Binding-site contacts:
Ligand atom N2 contacts residue ASN359 of chain 1.A at 2.9 Å (h-bond).
Ligand atom N2 contacts residue GLY324 of chain 1.A at 3.0 Å (h-bond).
Ligand atom N2 contacts residue THR358 of chain 1.A at 4.1 Å.
Ligand atom C7 contacts residue THR325 of chain 1.A at 3.8 Å.
Ligand atom C8 contacts residue THR358 of chain 1.A at 3.8 Å.
Ligand atom C2 contacts residue ASN359 of chain 1.A at 2.4 Å.
Ligand atom C8 contacts residue THR325 of chain 1.A at 3.5 Å.
Ligand atom C1 contacts residue SER323 of chain 1.A at 4.4 Å.
Ligand atom C7 contacts residue GLY324 of chain 1.A at 4.1 Å.
Ligand atom C1 contacts residue ASN359 of chain 1.A at 1.4 Å.
Ligand atom N2 contacts residue THR325 of chain 1.A at 3.7 Å.
Ligand atom C5 contacts residue ASN359 of chain 1.A at 3.7 Å.
Ligand atom C2 contacts residue GLY324 of chain 1.A at 3.5 Å.
Ligand atom C3 contacts residue ASN359 of chain 1.A at 3.8 Å.
Ligand atom O5 contacts residue ASN359 of chain 1.A at 2.3 Å (h-bond).
Ligand atom C3 contacts residue THR325 of chain 1.A at 4.2 Å.
Ligand atom C8 contacts residue SER327 of chain 1.A at 3.5 Å.
Ligand atom O3 contacts residue GLY324 of chain 1.A at 4.3 Å.
Ligand atom C7 contacts residue THR358 of chain 1.A at 4.4 Å.
Ligand atom C7 contacts residue ASN359 of chain 1.A at 3.7 Å.
Ligand atom O7 contacts residue ASN359 of chain 1.A at 4.1 Å.
Ligand atom O3 contacts residue THR325 of chain 1.A at 3.6 Å.
Ligand atom O5 contacts residue SER323 of chain 1.A at 4.5 Å.
Ligand atom C1 contacts residue GLY324 of chain 1.A at 3.4 Å.
Ligand atom O5 contacts residue GLY324 of chain 1.A at 4.5 Å.
Ligand atom C8 contacts residue GLY324 of chain 1.A at 4.3 Å.
Ligand atom C4 contacts residue ASN359 of chain 1.A at 4.2 Å.
Ligand atom C3 contacts residue GLY324 of chain 1.A at 3.5 Å.
Ligand atom C8 contacts residue GLU326 of chain 1.A at 3.9 Å.

Sequence of chain 1.A:
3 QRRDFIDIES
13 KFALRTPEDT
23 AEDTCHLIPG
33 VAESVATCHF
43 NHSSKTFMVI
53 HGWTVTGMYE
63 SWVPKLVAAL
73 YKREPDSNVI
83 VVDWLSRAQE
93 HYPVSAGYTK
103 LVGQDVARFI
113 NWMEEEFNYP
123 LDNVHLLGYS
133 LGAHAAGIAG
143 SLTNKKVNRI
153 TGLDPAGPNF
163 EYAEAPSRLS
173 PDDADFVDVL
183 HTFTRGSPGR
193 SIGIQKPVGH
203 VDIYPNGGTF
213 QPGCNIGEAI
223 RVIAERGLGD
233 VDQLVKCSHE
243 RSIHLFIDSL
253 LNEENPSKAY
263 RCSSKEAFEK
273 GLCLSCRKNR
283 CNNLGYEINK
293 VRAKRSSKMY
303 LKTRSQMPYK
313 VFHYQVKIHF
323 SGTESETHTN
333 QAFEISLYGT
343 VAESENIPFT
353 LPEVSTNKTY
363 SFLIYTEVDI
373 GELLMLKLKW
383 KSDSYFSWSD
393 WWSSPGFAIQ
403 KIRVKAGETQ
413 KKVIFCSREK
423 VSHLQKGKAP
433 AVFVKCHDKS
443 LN

A small-molecule ligand and the protein it binds are described below.
Small molecule (SMILES): CC(=O)N[C@@H]1[C@@H](O)[C@H](O)[C@@H](CO)O[C@H]1O